Sequence of chain 1.B:
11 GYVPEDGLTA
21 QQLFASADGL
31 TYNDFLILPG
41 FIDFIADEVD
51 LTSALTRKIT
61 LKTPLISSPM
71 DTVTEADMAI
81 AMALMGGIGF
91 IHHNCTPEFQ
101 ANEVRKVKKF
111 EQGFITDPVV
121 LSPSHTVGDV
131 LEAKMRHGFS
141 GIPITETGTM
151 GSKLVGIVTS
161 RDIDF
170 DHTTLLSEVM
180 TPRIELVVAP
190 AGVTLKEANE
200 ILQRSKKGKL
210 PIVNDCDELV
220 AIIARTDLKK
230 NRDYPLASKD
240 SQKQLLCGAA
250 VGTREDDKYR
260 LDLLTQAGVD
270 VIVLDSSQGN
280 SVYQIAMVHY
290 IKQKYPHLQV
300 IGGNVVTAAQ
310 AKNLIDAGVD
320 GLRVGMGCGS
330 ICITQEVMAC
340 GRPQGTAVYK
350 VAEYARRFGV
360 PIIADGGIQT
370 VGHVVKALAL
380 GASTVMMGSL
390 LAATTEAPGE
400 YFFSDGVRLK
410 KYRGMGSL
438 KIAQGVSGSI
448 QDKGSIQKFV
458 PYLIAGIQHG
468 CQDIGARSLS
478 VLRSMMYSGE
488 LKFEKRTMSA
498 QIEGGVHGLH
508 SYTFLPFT

This protein binds this small molecule.
Small molecule (SMILES): O=c1[nH]cnc2c1ncn2[C@@H]1O[C@H](COP(=O)(O)O)[C@@H](O)[C@H]1O

Binding-site contacts:
Ligand atom O3P contacts residue SER388 of chain 1.B at 2.8 Å (h-bond).
Ligand atom O6 contacts residue GLY415 of chain 1.B at 2.8 Å (h-bond).
Ligand atom O1P contacts residue GLY365 of chain 1.B at 3.8 Å.
Ligand atom C3' contacts residue SER68 of chain 1.B at 3.3 Å.
Ligand atom O3P contacts residue TYR411 of chain 1.B at 2.7 Å (h-bond).
Ligand atom O2P contacts residue GLY365 of chain 1.B at 3.7 Å.
Ligand atom O3' contacts residue ASP364 of chain 1.B at 2.6 Å (salt-bridge).
Ligand atom P contacts residue SER388 of chain 1.B at 3.8 Å.
Ligand atom O6 contacts residue GLY442 of chain 1.B at 3.7 Å.
Ligand atom N1 contacts residue GLN441 of chain 1.B at 3.2 Å (h-bond).
Ligand atom O5' contacts residue GLY387 of chain 1.B at 3.3 Å (h-bond).
Ligand atom C2 contacts residue NAD1 of chain 1.O at 3.1 Å.
Ligand atom O5' contacts residue GLY365 of chain 1.B at 3.5 Å.
Ligand atom O6 contacts residue MET414 of chain 1.B at 3.2 Å (h-bond).
Ligand atom N7 contacts residue MET414 of chain 1.B at 3.5 Å (h-bond).
Ligand atom O1P contacts residue GLY366 of chain 1.B at 3.2 Å (h-bond).
Ligand atom C5' contacts residue TYR411 of chain 1.B at 3.7 Å (hydrophobic).
Ligand atom O2P contacts residue ILE367 of chain 1.B at 3.7 Å.
Ligand atom N3 contacts residue NAD1 of chain 1.O at 3.3 Å.
Ligand atom C2 contacts residue THR333 of chain 1.B at 3.4 Å.
Ligand atom O3P contacts residue SER329 of chain 1.B at 3.7 Å.
Ligand atom C2' contacts residue ASP364 of chain 1.B at 3.6 Å.
Ligand atom C2 contacts residue CYS331 of chain 1.B at 3.3 Å (hydrophobic).
Ligand atom O1P contacts residue SER329 of chain 1.B at 2.7 Å (h-bond).
Ligand atom N1 contacts residue CYS331 of chain 1.B at 3.7 Å.
Ligand atom P contacts residue GLY366 of chain 1.B at 3.7 Å.
Ligand atom N7 contacts residue GLY413 of chain 1.B at 3.8 Å.
Ligand atom O3P contacts residue GLY387 of chain 1.B at 3.7 Å.
Ligand atom N3 contacts residue CYS331 of chain 1.B at 3.5 Å.
Ligand atom O6 contacts residue GLY413 of chain 1.B at 3.5 Å.
Ligand atom O1P contacts residue GLY328 of chain 1.B at 3.1 Å.
Ligand atom C3' contacts residue ASP364 of chain 1.B at 3.4 Å.
Ligand atom C5' contacts residue GLY387 of chain 1.B at 3.6 Å.
Ligand atom O2' contacts residue ASP364 of chain 1.B at 2.7 Å (salt-bridge).
Ligand atom O3' contacts residue SER68 of chain 1.B at 2.7 Å (h-bond).
Ligand atom O2P contacts residue GLY366 of chain 1.B at 3.1 Å (h-bond).
Ligand atom C8 contacts residue MET70 of chain 1.B at 3.7 Å (hydrophobic).
Ligand atom C5' contacts residue MET70 of chain 1.B at 3.6 Å (hydrophobic).
Ligand atom C8 contacts residue ILE330 of chain 1.B at 3.8 Å (hydrophobic).
Ligand atom C4 contacts residue NAD1 of chain 1.O at 3.6 Å.